Binding-site contacts:
Ligand atom C3 contacts residue ASN11 of chain 2.A at 3.8 Å.
Ligand atom C7 contacts residue ASN11 of chain 2.A at 3.6 Å.
Ligand atom C8 contacts residue ASN11 of chain 2.A at 4.3 Å.
Ligand atom C2 contacts residue ASN11 of chain 2.A at 2.4 Å.
Ligand atom N2 contacts residue ASN11 of chain 2.A at 2.9 Å (h-bond).
Ligand atom C5 contacts residue ASN11 of chain 2.A at 3.7 Å.
Ligand atom O5 contacts residue ASN11 of chain 2.A at 2.4 Å (h-bond).
Ligand atom O7 contacts residue ASN11 of chain 2.A at 4.2 Å.
Ligand atom C4 contacts residue ASN11 of chain 2.A at 4.2 Å.
Ligand atom C1 contacts residue ASN11 of chain 2.A at 1.4 Å.

Sequence of chain 2.A:
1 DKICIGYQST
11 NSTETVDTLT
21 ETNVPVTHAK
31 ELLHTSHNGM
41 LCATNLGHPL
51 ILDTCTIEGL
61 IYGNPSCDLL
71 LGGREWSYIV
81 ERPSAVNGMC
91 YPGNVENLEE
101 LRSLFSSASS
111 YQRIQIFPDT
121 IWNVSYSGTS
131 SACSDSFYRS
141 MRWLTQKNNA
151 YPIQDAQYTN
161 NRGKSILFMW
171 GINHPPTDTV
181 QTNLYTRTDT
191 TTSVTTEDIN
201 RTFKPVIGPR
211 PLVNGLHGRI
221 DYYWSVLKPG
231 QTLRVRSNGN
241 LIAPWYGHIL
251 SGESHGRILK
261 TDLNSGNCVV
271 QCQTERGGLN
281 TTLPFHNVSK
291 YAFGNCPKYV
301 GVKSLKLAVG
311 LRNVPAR

The protein below binds the small molecule below.
Small molecule (SMILES): CC(=O)N[C@@H]1[C@@H](O)[C@H](O)[C@@H](CO)O[C@H]1O